Sequence of chain 1.C:
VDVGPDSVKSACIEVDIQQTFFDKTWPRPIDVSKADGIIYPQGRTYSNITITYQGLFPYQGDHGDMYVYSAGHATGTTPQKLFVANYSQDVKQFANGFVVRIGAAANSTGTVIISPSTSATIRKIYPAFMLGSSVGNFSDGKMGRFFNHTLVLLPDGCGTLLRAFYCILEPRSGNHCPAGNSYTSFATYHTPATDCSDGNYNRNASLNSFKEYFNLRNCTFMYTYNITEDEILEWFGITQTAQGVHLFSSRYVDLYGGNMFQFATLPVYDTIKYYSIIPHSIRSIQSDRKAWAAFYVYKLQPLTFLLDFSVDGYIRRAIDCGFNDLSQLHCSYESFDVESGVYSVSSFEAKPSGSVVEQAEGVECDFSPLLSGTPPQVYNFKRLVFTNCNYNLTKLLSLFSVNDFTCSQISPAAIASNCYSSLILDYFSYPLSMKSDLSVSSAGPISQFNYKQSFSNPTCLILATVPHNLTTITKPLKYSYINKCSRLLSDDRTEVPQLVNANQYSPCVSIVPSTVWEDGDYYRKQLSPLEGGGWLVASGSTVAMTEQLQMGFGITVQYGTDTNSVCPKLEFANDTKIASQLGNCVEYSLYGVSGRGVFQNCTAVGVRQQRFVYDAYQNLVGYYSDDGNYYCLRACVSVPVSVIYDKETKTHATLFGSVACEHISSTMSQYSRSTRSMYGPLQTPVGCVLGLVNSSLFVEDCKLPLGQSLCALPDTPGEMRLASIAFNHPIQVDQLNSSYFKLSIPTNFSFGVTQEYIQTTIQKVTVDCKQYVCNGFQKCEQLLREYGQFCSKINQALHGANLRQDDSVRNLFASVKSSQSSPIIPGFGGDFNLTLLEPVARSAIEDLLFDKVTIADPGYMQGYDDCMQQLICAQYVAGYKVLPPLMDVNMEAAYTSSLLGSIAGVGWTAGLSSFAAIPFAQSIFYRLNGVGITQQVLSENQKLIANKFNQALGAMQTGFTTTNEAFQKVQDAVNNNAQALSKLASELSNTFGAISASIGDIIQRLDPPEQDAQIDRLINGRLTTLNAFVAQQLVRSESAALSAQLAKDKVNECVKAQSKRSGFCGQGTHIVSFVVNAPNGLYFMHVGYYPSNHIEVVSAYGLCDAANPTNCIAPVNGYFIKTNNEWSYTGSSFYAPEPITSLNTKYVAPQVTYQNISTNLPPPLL

This protein binds this small molecule.
Small molecule (SMILES): CC(=O)N[C@@H]1[C@@H](O)[C@H](O)[C@@H](CO)O[C@H]1O

Binding-site contacts:
Ligand atom O7 contacts residue ARG224 of chain 1.C at 3.2 Å.
Ligand atom C8 contacts residue ARG224 of chain 1.C at 4.4 Å.
Ligand atom C7 contacts residue ASN225 of chain 1.C at 3.4 Å.
Ligand atom C1 contacts residue ASN225 of chain 1.C at 1.4 Å.
Ligand atom O6 contacts residue THR245 of chain 1.C at 4.0 Å.
Ligand atom O6 contacts residue MET243 of chain 1.C at 3.2 Å (h-bond).
Ligand atom O7 contacts residue ASN225 of chain 1.C at 4.3 Å.
Ligand atom C1 contacts residue LEU182 of chain 1.C at 4.4 Å (hydrophobic).
Ligand atom O5 contacts residue LEU182 of chain 1.C at 4.2 Å.
Ligand atom C4 contacts residue ASN225 of chain 1.C at 4.2 Å.
Ligand atom C3 contacts residue ASN225 of chain 1.C at 3.8 Å.
Ligand atom C8 contacts residue ASN225 of chain 1.C at 3.5 Å.
Ligand atom C6 contacts residue MET243 of chain 1.C at 4.0 Å (hydrophobic).
Ligand atom N2 contacts residue ARG224 of chain 1.C at 4.5 Å.
Ligand atom C8 contacts residue PRO26 of chain 1.C at 3.7 Å (hydrophobic).
Ligand atom C7 contacts residue ARG224 of chain 1.C at 3.9 Å.
Ligand atom C5 contacts residue ASN225 of chain 1.C at 3.7 Å.
Ligand atom C6 contacts residue THR245 of chain 1.C at 4.0 Å.
Ligand atom C2 contacts residue ASN225 of chain 1.C at 2.5 Å.
Ligand atom N2 contacts residue ASN225 of chain 1.C at 2.9 Å (h-bond).
Ligand atom O5 contacts residue ASN225 of chain 1.C at 2.4 Å (h-bond).